Sequence of chain 1.B:
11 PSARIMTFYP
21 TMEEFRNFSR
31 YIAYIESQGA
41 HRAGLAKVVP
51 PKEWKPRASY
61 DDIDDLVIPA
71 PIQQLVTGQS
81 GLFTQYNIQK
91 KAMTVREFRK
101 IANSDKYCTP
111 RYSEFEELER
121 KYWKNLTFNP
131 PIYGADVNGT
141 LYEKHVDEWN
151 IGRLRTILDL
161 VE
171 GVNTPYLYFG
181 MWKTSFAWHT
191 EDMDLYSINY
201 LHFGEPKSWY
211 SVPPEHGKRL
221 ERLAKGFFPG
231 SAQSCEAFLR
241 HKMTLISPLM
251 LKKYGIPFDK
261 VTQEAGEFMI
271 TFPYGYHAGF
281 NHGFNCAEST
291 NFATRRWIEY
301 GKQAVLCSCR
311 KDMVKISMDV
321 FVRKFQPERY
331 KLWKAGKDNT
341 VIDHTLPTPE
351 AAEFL

A small-molecule ligand and the protein it binds are described below.
Small molecule (SMILES): CN(CCc1cnn(-c2nccc3c(=O)[nH]cnc23)c1)Cc1ccc(F)cc1

Binding-site contacts:
Ligand atom C16 contacts residue TYR133 of chain 1.B at 3.3 Å (hydrophobic).
Ligand atom C16 contacts residue PHE186 of chain 1.B at 3.3 Å (hydrophobic).
Ligand atom N4 contacts residue PHE186 of chain 1.B at 3.9 Å.
Ligand atom C15 contacts residue TYR178 of chain 1.B at 3.3 Å (hydrophobic).
Ligand atom N3 contacts residue TYR178 of chain 1.B at 3.7 Å.
Ligand atom C10 contacts residue LYS242 of chain 1.B at 3.8 Å.
Ligand atom C9 contacts residue LYS242 of chain 1.B at 3.8 Å.
Ligand atom O contacts residue LYS207 of chain 1.B at 2.7 Å (salt-bridge).
Ligand atom C19 contacts residue HIS277 of chain 1.B at 3.6 Å.
Ligand atom C13 contacts residue HIS189 of chain 1.B at 3.6 Å.
Ligand atom C19 contacts residue TRP209 of chain 1.B at 3.4 Å (hydrophobic).
Ligand atom C6 contacts residue GLY171 of chain 1.B at 3.2 Å.
Ligand atom C13 contacts residue ZN1 of chain 1.M at 3.0 Å.
Ligand atom C19 contacts residue ZN1 of chain 1.M at 3.3 Å.
Ligand atom C15 contacts residue TYR133 of chain 1.B at 3.6 Å (hydrophobic).
Ligand atom C contacts residue ASP136 of chain 1.B at 3.3 Å.
Ligand atom C17 contacts residue PHE186 of chain 1.B at 3.6 Å (hydrophobic).
Ligand atom C12 contacts residue GLU191 of chain 1.B at 3.5 Å.
Ligand atom N5 contacts residue HIS277 of chain 1.B at 3.3 Å (h-bond).
Ligand atom C7 contacts residue GLY171 of chain 1.B at 3.2 Å.
Ligand atom C8 contacts residue TYR178 of chain 1.B at 3.6 Å (hydrophobic).
Ligand atom C12 contacts residue HIS189 of chain 1.B at 3.4 Å.
Ligand atom C18 contacts residue ASN199 of chain 1.B at 3.9 Å.
Ligand atom O contacts residue TYR133 of chain 1.B at 3.2 Å (h-bond).
Ligand atom C18 contacts residue PHE186 of chain 1.B at 3.6 Å (hydrophobic).
Ligand atom N5 contacts residue ZN1 of chain 1.M at 2.3 Å.
Ligand atom N1 contacts residue HIS189 of chain 1.B at 3.2 Å (h-bond).
Ligand atom C12 contacts residue ZN1 of chain 1.M at 3.1 Å.
Ligand atom C18 contacts residue TRP209 of chain 1.B at 3.5 Å (hydrophobic).
Ligand atom N5 contacts residue HIS189 of chain 1.B at 3.4 Å (h-bond).
Ligand atom N2 contacts residue ZN1 of chain 1.M at 2.0 Å.
Ligand atom C6 contacts residue VAL314 of chain 1.B at 3.9 Å (hydrophobic).
Ligand atom C16 contacts residue LYS207 of chain 1.B at 3.8 Å.
Ligand atom C19 contacts residue PHE186 of chain 1.B at 3.8 Å (hydrophobic).
Ligand atom N4 contacts residue TYR133 of chain 1.B at 2.6 Å (h-bond).
Ligand atom N2 contacts residue HIS189 of chain 1.B at 2.7 Å (h-bond).
Ligand atom O contacts residue PHE186 of chain 1.B at 3.3 Å.
Ligand atom N4 contacts residue TYR178 of chain 1.B at 3.7 Å.
Ligand atom N1 contacts residue ZN1 of chain 1.M at 2.9 Å.
Ligand atom N2 contacts residue GLU191 of chain 1.B at 3.1 Å (salt-bridge).